Binding-site contacts:
Ligand atom C6 contacts residue SER33 of chain 1.B at 3.6 Å.
Ligand atom O7 contacts residue ASN31 of chain 1.B at 3.8 Å.
Ligand atom C1 contacts residue ASN31 of chain 1.B at 1.4 Å.
Ligand atom N2 contacts residue ASN31 of chain 1.B at 2.9 Å (h-bond).
Ligand atom O6 contacts residue SER33 of chain 1.B at 4.3 Å.
Ligand atom C5 contacts residue ASN31 of chain 1.B at 3.6 Å.
Ligand atom C1 contacts residue SER33 of chain 1.B at 3.4 Å.
Ligand atom O5 contacts residue ASN31 of chain 1.B at 2.4 Å (h-bond).
Ligand atom C4 contacts residue ASN31 of chain 1.B at 4.2 Å.
Ligand atom C3 contacts residue ASN31 of chain 1.B at 3.8 Å.
Ligand atom C2 contacts residue ASN31 of chain 1.B at 2.4 Å.
Ligand atom O5 contacts residue SER33 of chain 1.B at 2.8 Å (h-bond).
Ligand atom C7 contacts residue ASN31 of chain 1.B at 3.5 Å.
Ligand atom C5 contacts residue SER33 of chain 1.B at 3.5 Å.

Sequence of chain 1.B:
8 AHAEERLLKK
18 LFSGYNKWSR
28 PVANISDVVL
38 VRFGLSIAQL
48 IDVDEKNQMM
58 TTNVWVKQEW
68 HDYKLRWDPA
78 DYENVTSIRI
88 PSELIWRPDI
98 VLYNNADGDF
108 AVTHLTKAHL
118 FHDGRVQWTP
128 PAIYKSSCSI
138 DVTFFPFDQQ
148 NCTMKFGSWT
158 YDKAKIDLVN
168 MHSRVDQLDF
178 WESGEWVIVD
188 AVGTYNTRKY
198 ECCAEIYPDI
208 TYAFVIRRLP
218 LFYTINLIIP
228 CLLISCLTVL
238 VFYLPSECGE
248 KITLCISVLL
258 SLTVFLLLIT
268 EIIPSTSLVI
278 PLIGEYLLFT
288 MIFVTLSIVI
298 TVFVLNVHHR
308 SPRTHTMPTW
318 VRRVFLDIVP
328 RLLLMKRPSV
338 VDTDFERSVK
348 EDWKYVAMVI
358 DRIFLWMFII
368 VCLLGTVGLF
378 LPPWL

The small molecule below binds the protein below.
Small molecule (SMILES): CC(=O)N[C@@H]1[C@@H](O)[C@H](O)[C@@H](CO)O[C@H]1O